Sequence of chain 1.A:
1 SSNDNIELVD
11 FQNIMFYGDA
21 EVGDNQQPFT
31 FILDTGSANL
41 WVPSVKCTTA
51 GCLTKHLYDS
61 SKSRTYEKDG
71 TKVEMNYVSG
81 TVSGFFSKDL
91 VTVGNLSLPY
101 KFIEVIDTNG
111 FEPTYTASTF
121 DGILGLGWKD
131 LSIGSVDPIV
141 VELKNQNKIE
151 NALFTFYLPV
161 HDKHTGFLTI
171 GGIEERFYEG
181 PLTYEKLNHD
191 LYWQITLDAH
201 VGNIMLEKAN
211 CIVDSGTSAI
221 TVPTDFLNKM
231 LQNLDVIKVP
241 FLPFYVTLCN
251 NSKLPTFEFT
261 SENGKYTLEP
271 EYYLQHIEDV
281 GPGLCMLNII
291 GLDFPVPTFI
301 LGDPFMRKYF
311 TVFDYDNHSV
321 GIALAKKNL

Binding-site contacts:
Ligand atom CG1 contacts residue ILE290 of chain 1.A at 3.6 Å (hydrophobic).
Ligand atom C contacts residue SER218 of chain 1.A at 3.4 Å.
Ligand atom OH contacts residue ASP214 of chain 1.A at 2.8 Å (salt-bridge).
Ligand atom CB contacts residue SER218 of chain 1.A at 3.6 Å.
Ligand atom CA contacts residue ASN76 of chain 1.A at 3.6 Å.
Ligand atom OH contacts residue ASP34 of chain 1.A at 2.7 Å (salt-bridge).
Ligand atom C contacts residue SER79 of chain 1.A at 3.5 Å.
Ligand atom O contacts residue GLY216 of chain 1.A at 3.6 Å.
Ligand atom OH contacts residue GLY216 of chain 1.A at 3.7 Å.
Ligand atom O contacts residue THR217 of chain 1.A at 2.9 Å.
Ligand atom CA contacts residue THR217 of chain 1.A at 3.4 Å.
Ligand atom CA contacts residue SER218 of chain 1.A at 3.4 Å.
Ligand atom O contacts residue TYR192 of chain 1.A at 2.4 Å (h-bond).
Ligand atom CD2 contacts residue VAL78 of chain 1.A at 3.4 Å (hydrophobic).
Ligand atom CA contacts residue SER218 of chain 1.A at 3.5 Å.
Ligand atom CG1 contacts residue THR217 of chain 1.A at 3.3 Å.
Ligand atom C contacts residue TYR192 of chain 1.A at 3.6 Å (hydrophobic).
Ligand atom O contacts residue VAL78 of chain 1.A at 2.7 Å (h-bond).
Ligand atom O contacts residue SER218 of chain 1.A at 2.9 Å (h-bond).
Ligand atom N contacts residue SER79 of chain 1.A at 2.9 Å (h-bond).
Ligand atom CB contacts residue GLY216 of chain 1.A at 3.1 Å.
Ligand atom C contacts residue GLY36 of chain 1.A at 3.7 Å.
Ligand atom CD1 contacts residue ILE123 of chain 1.A at 3.5 Å (hydrophobic).
Ligand atom N contacts residue SER218 of chain 1.A at 2.6 Å (h-bond).
Ligand atom CG contacts residue TYR77 of chain 1.A at 3.7 Å (hydrophobic).
Ligand atom CM contacts residue GLY36 of chain 1.A at 3.4 Å.
Ligand atom CH contacts residue ASP34 of chain 1.A at 3.1 Å.
Ligand atom N contacts residue THR217 of chain 1.A at 3.7 Å.
Ligand atom O contacts residue LEU131 of chain 1.A at 3.7 Å.
Ligand atom O contacts residue SER79 of chain 1.A at 2.8 Å (h-bond).
Ligand atom CD2 contacts residue TYR77 of chain 1.A at 3.6 Å (hydrophobic).
Ligand atom CM contacts residue ASP214 of chain 1.A at 3.6 Å.
Ligand atom CD1 contacts residue TYR77 of chain 1.A at 3.5 Å (hydrophobic).
Ligand atom CB contacts residue VAL78 of chain 1.A at 3.7 Å (hydrophobic).
Ligand atom CG1 contacts residue GLY216 of chain 1.A at 3.7 Å.
Ligand atom CA contacts residue SER79 of chain 1.A at 3.6 Å.
Ligand atom N contacts residue ASN76 of chain 1.A at 3.0 Å (h-bond).
Ligand atom N contacts residue GLY36 of chain 1.A at 2.9 Å (h-bond).
Ligand atom O contacts residue TYR77 of chain 1.A at 3.2 Å.
Ligand atom O contacts residue VAL78 of chain 1.A at 3.2 Å.

A protein and the small-molecule ligand that binds it are described below.
Small molecule (SMILES): CC(C)CC(=O)N[C@H](C(=O)N[C@H](C(=O)N[C@@H](CC(C)C)[C@@H](O)CC(=O)N[C@@H](C)C(=O)N[C@@H](CC(C)C)[C@@H](O)CC(=O)O)C(C)C)C(C)C